A small-molecule ligand and the protein it binds are described below.
Small molecule (SMILES): CC(=O)NCCCC[C@H](NC(=O)[C@H](C)NC(=O)CN)C(=O)N[C@@H](CCCN=C(N)N)C(=O)N[C@@H](CC1=NC=NC1)C(=O)N[C@@H](CCCN=C(N)N)C(=O)N[C@@H](CCCCN)C(=O)N[C@H](C(=O)O)C(C)C

Sequence of chain 1.B:
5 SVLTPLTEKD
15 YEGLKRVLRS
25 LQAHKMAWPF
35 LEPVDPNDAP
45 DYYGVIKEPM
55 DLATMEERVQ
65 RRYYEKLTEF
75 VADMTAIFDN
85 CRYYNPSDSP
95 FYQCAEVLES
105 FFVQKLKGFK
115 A

Binding-site contacts:
Ligand atom CD contacts residue ALA43 of chain 1.B at 3.7 Å (hydrophobic).
Ligand atom CB contacts residue ASP42 of chain 1.B at 3.7 Å.
Ligand atom CE1 contacts residue VAL49 of chain 1.B at 3.6 Å (hydrophobic).
Ligand atom CD contacts residue TYR87 of chain 1.B at 3.2 Å (hydrophobic).
Ligand atom CE1 contacts residue TYR87 of chain 1.B at 3.6 Å (hydrophobic).
Ligand atom O contacts residue PRO90 of chain 1.B at 3.6 Å.
Ligand atom CG contacts residue TYR88 of chain 1.B at 3.5 Å (hydrophobic).
Ligand atom C contacts residue TYR88 of chain 1.B at 3.5 Å (hydrophobic).
Ligand atom O contacts residue TYR88 of chain 1.B at 3.9 Å.
Ligand atom CH3 contacts residue VAL38 of chain 1.B at 3.7 Å (hydrophobic).
Ligand atom NE2 contacts residue VAL49 of chain 1.B at 3.7 Å.
Ligand atom CE contacts residue ASN89 of chain 1.B at 3.7 Å.
Ligand atom CE contacts residue PHE95 of chain 1.B at 3.8 Å (hydrophobic).
Ligand atom CG contacts residue ASN89 of chain 1.B at 3.5 Å.
Ligand atom CG contacts residue TYR88 of chain 1.B at 3.5 Å (hydrophobic).
Ligand atom NH1 contacts residue ARG86 of chain 1.B at 2.8 Å (salt-bridge).
Ligand atom N contacts residue TYR88 of chain 1.B at 2.8 Å (h-bond).
Ligand atom ND1 contacts residue TYR88 of chain 1.B at 2.9 Å (h-bond).
Ligand atom CG contacts residue TYR87 of chain 1.B at 3.6 Å (hydrophobic).
Ligand atom O contacts residue ASP42 of chain 1.B at 3.7 Å.
Ligand atom NE contacts residue ASN89 of chain 1.B at 3.7 Å.
Ligand atom CB contacts residue TYR88 of chain 1.B at 3.6 Å (hydrophobic).
Ligand atom O contacts residue PHE95 of chain 1.B at 3.8 Å.
Ligand atom NH1 contacts residue TYR96 of chain 1.B at 3.6 Å.
Ligand atom OH contacts residue CYS85 of chain 1.B at 3.8 Å.
Ligand atom CH3 contacts residue PHE34 of chain 1.B at 3.8 Å (hydrophobic).
Ligand atom CG contacts residue ALA43 of chain 1.B at 3.8 Å (hydrophobic).
Ligand atom CD contacts residue ASN89 of chain 1.B at 3.2 Å.
Ligand atom NH1 contacts residue ASN89 of chain 1.B at 3.6 Å.
Ligand atom CE1 contacts residue TYR88 of chain 1.B at 3.7 Å (hydrophobic).
Ligand atom C contacts residue TYR88 of chain 1.B at 3.6 Å (hydrophobic).
Ligand atom N contacts residue TYR88 of chain 1.B at 3.4 Å (h-bond).
Ligand atom CA contacts residue TYR88 of chain 1.B at 3.3 Å (hydrophobic).
Ligand atom O contacts residue PHE95 of chain 1.B at 3.8 Å.
Ligand atom OH contacts residue ASN89 of chain 1.B at 2.9 Å (h-bond).
Ligand atom CB contacts residue PRO90 of chain 1.B at 3.6 Å (hydrophobic).
Ligand atom CH3 contacts residue PRO33 of chain 1.B at 3.5 Å (hydrophobic).
Ligand atom CB contacts residue TYR88 of chain 1.B at 3.8 Å (hydrophobic).
Ligand atom CB contacts residue ASN89 of chain 1.B at 3.8 Å.
Ligand atom CD contacts residue ARG86 of chain 1.B at 3.8 Å.